The small molecule below binds the protein below.
Small molecule (SMILES): OC[C@H]1O[C@H](O[C@H]2[C@@H](O)[C@H](O)[C@@H](CO)O[C@@H]2O)[C@@H](O)[C@@H](O)[C@@H]1O

Sequence of chain 1.B:
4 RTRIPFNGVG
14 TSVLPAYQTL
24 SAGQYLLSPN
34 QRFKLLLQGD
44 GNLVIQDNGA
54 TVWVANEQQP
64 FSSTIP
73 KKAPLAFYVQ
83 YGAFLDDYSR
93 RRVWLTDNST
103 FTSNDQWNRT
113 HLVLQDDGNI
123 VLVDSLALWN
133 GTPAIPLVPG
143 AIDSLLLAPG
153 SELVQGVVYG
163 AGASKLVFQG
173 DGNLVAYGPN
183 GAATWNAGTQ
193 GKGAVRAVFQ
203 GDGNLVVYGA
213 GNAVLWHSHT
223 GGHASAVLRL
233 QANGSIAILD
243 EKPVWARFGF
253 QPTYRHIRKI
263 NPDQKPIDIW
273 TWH

Binding-site contacts:
Ligand atom C1 contacts residue ASP173 of chain 1.B at 4.5 Å.
Ligand atom O3 contacts residue GLN171 of chain 1.B at 2.8 Å (h-bond).
Ligand atom O2 contacts residue GLN171 of chain 1.B at 3.3 Å (h-bond).
Ligand atom O5 contacts residue ASN188 of chain 1.B at 4.3 Å.
Ligand atom C4 contacts residue TYR179 of chain 1.B at 3.5 Å (hydrophobic).
Ligand atom C2 contacts residue GLN171 of chain 1.B at 4.1 Å.
Ligand atom C4 contacts residue GLN171 of chain 1.B at 4.3 Å.
Ligand atom O2 contacts residue GLN192 of chain 1.B at 4.1 Å.
Ligand atom C2 contacts residue ASP173 of chain 1.B at 3.3 Å.
Ligand atom C6 contacts residue ASN188 of chain 1.B at 3.9 Å.
Ligand atom C4 contacts residue ASN175 of chain 1.B at 4.3 Å.
Ligand atom O3 contacts residue TYR179 of chain 1.B at 3.3 Å (h-bond).
Ligand atom C1 contacts residue ASN175 of chain 1.B at 3.9 Å.
Ligand atom C3 contacts residue GLN171 of chain 1.B at 3.9 Å.
Ligand atom C4 contacts residue VAL177 of chain 1.B at 4.2 Å (hydrophobic).
Ligand atom O6 contacts residue ASN188 of chain 1.B at 3.2 Å (h-bond).
Ligand atom C6 contacts residue ASN175 of chain 1.B at 4.3 Å.
Ligand atom O4 contacts residue GLN171 of chain 1.B at 4.4 Å.
Ligand atom C2 contacts residue GLN192 of chain 1.B at 4.3 Å.
Ligand atom O5 contacts residue GLN192 of chain 1.B at 4.1 Å.
Ligand atom C2 contacts residue ASN175 of chain 1.B at 4.1 Å.
Ligand atom C1 contacts residue GLN192 of chain 1.B at 4.0 Å.
Ligand atom O4 contacts residue ALA185 of chain 1.B at 4.3 Å.
Ligand atom O2 contacts residue ASP173 of chain 1.B at 2.5 Å (salt-bridge).
Ligand atom C6 contacts residue ALA185 of chain 1.B at 3.9 Å (hydrophobic).
Ligand atom C5 contacts residue ASN175 of chain 1.B at 4.1 Å.
Ligand atom O2 contacts residue ASN175 of chain 1.B at 3.1 Å (h-bond).
Ligand atom O4 contacts residue VAL177 of chain 1.B at 4.2 Å.
Ligand atom C6 contacts residue VAL177 of chain 1.B at 4.2 Å (hydrophobic).
Ligand atom O5 contacts residue ASN175 of chain 1.B at 3.2 Å (h-bond).
Ligand atom C3 contacts residue TYR179 of chain 1.B at 4.0 Å (hydrophobic).
Ligand atom O3 contacts residue ASP173 of chain 1.B at 3.8 Å.
Ligand atom C3 contacts residue ASP173 of chain 1.B at 4.2 Å.
Ligand atom O4 contacts residue TYR179 of chain 1.B at 2.7 Å (h-bond).
Ligand atom O6 contacts residue ALA185 of chain 1.B at 4.5 Å.